The small molecule below binds the protein below.
Small molecule (SMILES): Nc1ccn([C@@H]2O[C@H](CO[P](=O)(O)O[C@H]3[C@@H](O)[C@H](n4cnc5c(N)ncnc54)O[C@@H]3CO[P](=O)(O)O[C@H]3[C@@H](O)[C@H](n4cnc5c(=O)nc(N)[nH]c54)O[C@@H]3CO[P](=O)(O)O[C@H]3[C@@H](O)[C@H](n4cnc5c(N)ncnc54)O[C@@H]3CO[P](=O)(O)O[C@H]3[C@@H](O)[C@H](n4cnc5c(N)ncnc54)O[C@@H]3CO[P](=O)(O)O[C@H]3[C@@H](O)[C@H](n4ccc(=O)[nH]c4=O)O[C@@H]3CO[P](=O)(O)O[C@H]3[C@@H](O)[C@H](n4ccc(N)nc4=O)O[C@@H]3CO[P](=O)(O)O[C@H]3[C@@H](O)[C@H](n4ccc(=O)[nH]c4=O)O[C@@H]3CO[P](=O)(O)O[C@H]3[C@@H](O)[C@H](n4cnc5c(=O)nc(N)[nH]c54)O[C@@H]3CO)[C@@H](O)[C@H]2O)c(=O)n1

Binding-site contacts:
Ligand atom OP2 contacts residue SER51 of chain 47.C at 3.3 Å (h-bond).
Ligand atom N1 contacts residue SER47 of chain 13.C at 2.7 Å (h-bond).
Ligand atom O5' contacts residue LYS89 of chain 47.C at 3.2 Å (salt-bridge).
Ligand atom C8 contacts residue LYS61 of chain 13.C at 3.6 Å.
Ligand atom C2 contacts residue SER47 of chain 13.C at 3.2 Å.
Ligand atom O5' contacts residue ARG49 of chain 47.C at 3.6 Å (salt-bridge).
Ligand atom OP2 contacts residue TYR85 of chain 13.C at 2.6 Å (h-bond).
Ligand atom OP1 contacts residue ARG49 of chain 47.C at 2.6 Å (salt-bridge).
Ligand atom N6 contacts residue THR45 of chain 13.C at 2.8 Å (h-bond).
Ligand atom N6 contacts residue CYS46 of chain 13.C at 3.6 Å (h-bond).
Ligand atom OP1 contacts residue SER51 of chain 47.C at 2.7 Å (h-bond).
Ligand atom O3' contacts residue SER51 of chain 47.C at 3.3 Å (h-bond).
Ligand atom OP2 contacts residue LYS57 of chain 47.C at 3.5 Å (salt-bridge).
Ligand atom OP1 contacts residue ASN55 of chain 47.C at 3.2 Å.
Ligand atom OP1 contacts residue LYS57 of chain 47.C at 2.9 Å.
Ligand atom O3' contacts residue ARG49 of chain 47.C at 3.6 Å (salt-bridge).
Ligand atom OP1 contacts residue SER52 of chain 47.C at 3.1 Å.
Ligand atom P contacts residue ARG49 of chain 47.C at 3.7 Å.
Ligand atom C5 contacts residue THR45 of chain 13.C at 3.4 Å.
Ligand atom OP1 contacts residue LYS89 of chain 47.C at 3.5 Å (salt-bridge).
Ligand atom C6 contacts residue THR45 of chain 13.C at 3.4 Å.
Ligand atom N7 contacts residue LYS61 of chain 13.C at 3.4 Å.
Ligand atom O5' contacts residue LYS57 of chain 47.C at 2.8 Å (salt-bridge).
Ligand atom N9 contacts residue LYS61 of chain 13.C at 3.8 Å.
Ligand atom O4' contacts residue LYS61 of chain 13.C at 3.7 Å.
Ligand atom OP2 contacts residue LYS43 of chain 13.C at 2.7 Å (salt-bridge).
Ligand atom N1 contacts residue THR59 of chain 13.C at 3.4 Å.
Ligand atom N6 contacts residue THR59 of chain 13.C at 2.7 Å (h-bond).
Ligand atom OP2 contacts residue THR91 of chain 47.C at 3.7 Å.
Ligand atom OP1 contacts residue ASN55 of chain 47.C at 3.0 Å (h-bond).
Ligand atom C5' contacts residue LYS57 of chain 47.C at 3.8 Å.
Ligand atom N7 contacts residue THR45 of chain 13.C at 2.7 Å (h-bond).
Ligand atom OP2 contacts residue LYS57 of chain 47.C at 3.0 Å (salt-bridge).
Ligand atom P contacts residue LYS57 of chain 47.C at 3.1 Å.
Ligand atom OP2 contacts residue LYS89 of chain 47.C at 3.5 Å (salt-bridge).
Ligand atom C4' contacts residue ARG49 of chain 47.C at 3.6 Å.
Ligand atom N7 contacts residue TYR85 of chain 13.C at 3.8 Å.
Ligand atom C5' contacts residue ARG49 of chain 47.C at 2.6 Å.
Ligand atom C6 contacts residue THR59 of chain 13.C at 3.5 Å.
Ligand atom P contacts residue SER51 of chain 47.C at 3.2 Å.

Sequence of chain 13.C:
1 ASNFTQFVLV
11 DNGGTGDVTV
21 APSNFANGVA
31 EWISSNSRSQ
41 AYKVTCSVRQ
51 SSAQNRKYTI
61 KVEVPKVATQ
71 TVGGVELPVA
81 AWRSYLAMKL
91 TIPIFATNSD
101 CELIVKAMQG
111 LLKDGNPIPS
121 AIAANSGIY

Sequence of chain 47.C:
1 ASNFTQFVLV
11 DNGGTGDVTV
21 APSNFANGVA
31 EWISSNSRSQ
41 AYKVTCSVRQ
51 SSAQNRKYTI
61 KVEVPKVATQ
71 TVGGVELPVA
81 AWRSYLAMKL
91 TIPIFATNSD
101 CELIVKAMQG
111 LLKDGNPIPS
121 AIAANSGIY